This protein binds this small molecule.
Small molecule (SMILES): CNc1ccc(-c2nc3ccc(O)cc3s2)cc1

Binding-site contacts:
Ligand atom C11 contacts residue VAL82 of chain 1.D at 2.8 Å (hydrophobic).
Ligand atom C13 contacts residue VAL82 of chain 1.D at 3.7 Å (hydrophobic).
Ligand atom C13 contacts residue GLU83 of chain 1.D at 4.2 Å.
Ligand atom C09 contacts residue VAL82 of chain 1.D at 4.3 Å (hydrophobic).
Ligand atom C08 contacts residue VAL82 of chain 1.D at 4.4 Å (hydrophobic).
Ligand atom C15 contacts residue VAL82 of chain 1.D at 3.8 Å (hydrophobic).
Ligand atom C10 contacts residue VAL82 of chain 1.D at 3.6 Å (hydrophobic).
Ligand atom N12 contacts residue VAL82 of chain 1.D at 2.8 Å.
Ligand atom C14 contacts residue VAL82 of chain 1.D at 2.9 Å (hydrophobic).
Ligand atom C03 contacts residue TYR39 of chain 1.E at 4.2 Å (hydrophobic).
Ligand atom N12 contacts residue GLU83 of chain 1.D at 4.3 Å.

Sequence of chain 1.D:
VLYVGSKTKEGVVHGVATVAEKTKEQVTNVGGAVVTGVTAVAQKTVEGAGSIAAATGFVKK

Sequence of chain 1.E:
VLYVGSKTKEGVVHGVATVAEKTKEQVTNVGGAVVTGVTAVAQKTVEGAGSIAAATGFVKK